Sequence of chain 1.Q:
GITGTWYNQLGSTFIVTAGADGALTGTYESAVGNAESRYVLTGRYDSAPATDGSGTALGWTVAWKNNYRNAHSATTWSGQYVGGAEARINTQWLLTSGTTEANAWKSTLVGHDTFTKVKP

The small molecule below binds the protein below.
Small molecule (SMILES): NC(=O)CC[C@@H]1NC(=O)[C@H](CC2=CN=C3CC=CC=C23)NC(=O)[C@H]2CCCN2C(=O)[C@H](CCC(N)=O)NC(=O)[C@H](CC(N)=O)NC1=O

Sequence of chain 1.G:
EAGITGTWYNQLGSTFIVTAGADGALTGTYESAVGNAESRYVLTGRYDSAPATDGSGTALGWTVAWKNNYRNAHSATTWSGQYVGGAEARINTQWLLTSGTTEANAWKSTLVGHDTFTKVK

Binding-site contacts:
Ligand atom CD contacts residue SER112 of chain 1.G at 3.7 Å.
Ligand atom O contacts residue TRP103 of chain 1.G at 3.5 Å.
Ligand atom O contacts residue TRP103 of chain 1.G at 3.5 Å.
Ligand atom C contacts residue TRP103 of chain 1.G at 3.6 Å (hydrophobic).
Ligand atom OE1 contacts residue LEU134 of chain 1.G at 3.9 Å.
Ligand atom CG contacts residue TRP144 of chain 1.Q at 3.6 Å (hydrophobic).
Ligand atom CD contacts residue LEU49 of chain 1.G at 3.8 Å (hydrophobic).
Ligand atom NE2 contacts residue LEU49 of chain 1.G at 3.7 Å.
Ligand atom OD1 contacts residue THR114 of chain 1.G at 2.7 Å (h-bond).
Ligand atom O contacts residue SER69 of chain 1.G at 3.1 Å.
Ligand atom CB contacts residue TRP144 of chain 1.Q at 3.8 Å (hydrophobic).
Ligand atom CG contacts residue ALA70 of chain 1.G at 3.7 Å (hydrophobic).
Ligand atom ND2 contacts residue TRP132 of chain 1.G at 3.4 Å.
Ligand atom C contacts residue SER69 of chain 1.G at 3.9 Å.
Ligand atom N contacts residue TRP103 of chain 1.G at 3.5 Å.
Ligand atom O contacts residue SER51 of chain 1.G at 3.3 Å (h-bond).
Ligand atom CA contacts residue TRP103 of chain 1.G at 3.6 Å (hydrophobic).
Ligand atom NE2 contacts residue SER69 of chain 1.G at 3.7 Å.
Ligand atom O contacts residue ALA110 of chain 1.G at 3.6 Å.
Ligand atom OD1 contacts residue TRP103 of chain 1.G at 3.5 Å.
Ligand atom OE1 contacts residue SER112 of chain 1.G at 2.9 Å (h-bond).
Ligand atom OE1 contacts residue LEU49 of chain 1.G at 3.9 Å.
Ligand atom CD1 contacts residue ARG108 of chain 1.G at 3.8 Å.
Ligand atom NE1 contacts residue ARG108 of chain 1.G at 3.6 Å (salt-bridge).
Ligand atom CZ3 contacts residue ASN109 of chain 1.G at 3.8 Å.
Ligand atom CD2 contacts residue ARG108 of chain 1.G at 3.9 Å.
Ligand atom CG contacts residue THR114 of chain 1.G at 3.8 Å.
Ligand atom CG contacts residue ALA110 of chain 1.G at 3.8 Å (hydrophobic).
Ligand atom NE2 contacts residue SER51 of chain 1.G at 3.5 Å (h-bond).
Ligand atom CB contacts residue TRP144 of chain 1.Q at 3.6 Å (hydrophobic).
Ligand atom CZ2 contacts residue ARG108 of chain 1.G at 3.8 Å.
Ligand atom CE3 contacts residue ARG108 of chain 1.G at 3.8 Å.
Ligand atom OD1 contacts residue LEU134 of chain 1.G at 3.7 Å.
Ligand atom CE2 contacts residue ARG108 of chain 1.G at 3.6 Å.
Ligand atom O contacts residue SER69 of chain 1.G at 3.4 Å.
Ligand atom CG contacts residue SER112 of chain 1.G at 3.6 Å.
Ligand atom CA contacts residue TRP103 of chain 1.G at 3.8 Å (hydrophobic).
Ligand atom O contacts residue TYR78 of chain 1.G at 3.8 Å.
Ligand atom O contacts residue SER69 of chain 1.G at 2.9 Å (h-bond).
Ligand atom ND2 contacts residue THR114 of chain 1.G at 3.8 Å.